A small-molecule ligand and the protein it binds are described below.
Small molecule (SMILES): O=c1[nH]cc2[Ru]3456(C#[O+])(<-n7cccc8ccc1c2c87)[C]1C3=C4C5=C16

Sequence of chain 1.A:
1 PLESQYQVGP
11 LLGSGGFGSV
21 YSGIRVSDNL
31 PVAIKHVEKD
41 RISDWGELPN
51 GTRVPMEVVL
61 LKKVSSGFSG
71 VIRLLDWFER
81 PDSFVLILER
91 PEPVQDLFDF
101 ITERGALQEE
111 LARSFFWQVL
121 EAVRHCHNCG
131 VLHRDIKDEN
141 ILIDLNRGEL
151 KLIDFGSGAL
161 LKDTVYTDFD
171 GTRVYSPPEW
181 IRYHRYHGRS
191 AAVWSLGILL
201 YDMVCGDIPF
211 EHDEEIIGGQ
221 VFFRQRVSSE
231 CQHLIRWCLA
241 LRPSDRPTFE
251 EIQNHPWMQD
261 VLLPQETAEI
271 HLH

Binding-site contacts:
Ligand atom C17 contacts residue GLU139 of chain 1.A at 4.0 Å.
Ligand atom O contacts residue ILE153 of chain 1.A at 3.9 Å.
Ligand atom C7 contacts residue LEU142 of chain 1.A at 3.9 Å (hydrophobic).
Ligand atom O11 contacts residue PHE17 of chain 1.A at 3.9 Å.
Ligand atom C9 contacts residue LEU12 of chain 1.A at 3.9 Å (hydrophobic).
Ligand atom C6 contacts residue GLU89 of chain 1.A at 3.7 Å.
Ligand atom O11 contacts residue GLY13 of chain 1.A at 3.3 Å (h-bond).
Ligand atom C4 contacts residue ASP154 of chain 1.A at 3.5 Å.
Ligand atom C4 contacts residue VAL20 of chain 1.A at 4.0 Å (hydrophobic).
Ligand atom O contacts residue LYS35 of chain 1.A at 3.1 Å (salt-bridge).
Ligand atom C10 contacts residue ALA33 of chain 1.A at 4.1 Å (hydrophobic).
Ligand atom C4 contacts residue PHE17 of chain 1.A at 3.8 Å (hydrophobic).
Ligand atom C17 contacts residue ILE153 of chain 1.A at 3.5 Å (hydrophobic).
Ligand atom C18 contacts residue LEU142 of chain 1.A at 3.8 Å (hydrophobic).
Ligand atom O11 contacts residue VAL20 of chain 1.A at 3.4 Å.
Ligand atom C3 contacts residue ILE153 of chain 1.A at 3.7 Å (hydrophobic).
Ligand atom C8 contacts residue LEU142 of chain 1.A at 3.6 Å (hydrophobic).
Ligand atom C5 contacts residue ALA33 of chain 1.A at 4.0 Å (hydrophobic).
Ligand atom N contacts residue ILE153 of chain 1.A at 3.7 Å.
Ligand atom C17 contacts residue LEU142 of chain 1.A at 3.9 Å (hydrophobic).
Ligand atom C5 contacts residue ILE153 of chain 1.A at 3.9 Å (hydrophobic).
Ligand atom O contacts residue ASP154 of chain 1.A at 3.3 Å (salt-bridge).
Ligand atom C2 contacts residue ILE153 of chain 1.A at 3.9 Å (hydrophobic).
Ligand atom C contacts residue ILE153 of chain 1.A at 3.9 Å (hydrophobic).
Ligand atom C14 contacts residue ASP96 of chain 1.A at 3.9 Å.
Ligand atom C11 contacts residue LEU12 of chain 1.A at 3.6 Å (hydrophobic).
Ligand atom C18 contacts residue ASP96 of chain 1.A at 3.8 Å.
Ligand atom C2 contacts residue LYS35 of chain 1.A at 3.8 Å.
Ligand atom C6 contacts residue LEU142 of chain 1.A at 3.9 Å (hydrophobic).
Ligand atom C1 contacts residue ILE153 of chain 1.A at 4.0 Å (hydrophobic).
Ligand atom N contacts residue LYS35 of chain 1.A at 3.7 Å.
Ligand atom C6 contacts residue ALA33 of chain 1.A at 3.4 Å (hydrophobic).
Ligand atom C2 contacts residue ASP154 of chain 1.A at 3.4 Å.
Ligand atom N contacts residue ASP154 of chain 1.A at 2.7 Å (salt-bridge).
Ligand atom O11 contacts residue LEU12 of chain 1.A at 3.5 Å.
Ligand atom C4 contacts residue ILE153 of chain 1.A at 3.5 Å (hydrophobic).
Ligand atom C10 contacts residue LEU142 of chain 1.A at 3.7 Å (hydrophobic).
Ligand atom C8 contacts residue ALA33 of chain 1.A at 3.8 Å (hydrophobic).
Ligand atom O contacts residue LEU88 of chain 1.A at 3.6 Å.
Ligand atom C15 contacts residue PHE17 of chain 1.A at 4.1 Å (hydrophobic).